A small-molecule ligand and the protein it binds are described below.
Small molecule (SMILES): Nc1ccn([C@@H]2O[C@H](CO[P](=O)(O)O[C@H]3[C@@H](O)[C@H](n4ccc(=O)[nH]c4=O)O[C@@H]3CO[P](=O)(O)O[C@H]3[C@@H](O)[C@H](n4ccc(=O)[nH]c4=O)O[C@@H]3CO[P](=O)(O)O[C@H]3[C@@H](O)[C@H](n4cnc5c(N)ncnc54)O[C@@H]3CO[P](=O)(O)O[C@H]3[C@@H](O)[C@H](n4cnc5c(N)ncnc54)O[C@@H]3CO)[C@@H](O[P](=O)(O)OC[C@H]3O[C@@H](n4ccc(=O)[nH]c4=O)[C@H](O)[C@@H]3O[P](=O)(O)OC[C@H]3O[C@@H](n4cnc5c(=O)nc(N)[nH]c54)[C@H](O)[C@@H]3O[P](=O)(O)OC[C@H]3O[C@@H](n4cnc5c(N)ncnc54)[C@H](O)[C@@H]3O)[C@H]2O)c(=O)n1

Sequence of chain 1.FC:
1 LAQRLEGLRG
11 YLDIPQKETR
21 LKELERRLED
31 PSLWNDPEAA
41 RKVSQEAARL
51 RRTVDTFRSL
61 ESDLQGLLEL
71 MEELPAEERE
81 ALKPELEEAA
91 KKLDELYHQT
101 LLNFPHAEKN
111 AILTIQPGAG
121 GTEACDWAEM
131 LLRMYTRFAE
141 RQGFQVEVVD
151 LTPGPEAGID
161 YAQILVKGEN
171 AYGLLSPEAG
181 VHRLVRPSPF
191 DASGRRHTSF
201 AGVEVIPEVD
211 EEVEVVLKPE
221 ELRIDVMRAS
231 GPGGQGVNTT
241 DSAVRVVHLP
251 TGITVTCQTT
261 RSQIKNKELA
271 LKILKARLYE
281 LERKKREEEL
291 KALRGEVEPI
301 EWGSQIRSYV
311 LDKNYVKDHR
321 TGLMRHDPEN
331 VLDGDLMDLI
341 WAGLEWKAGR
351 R

Binding-site contacts:
Ligand atom C4 contacts residue THR122 of chain 1.FC at 3.5 Å.
Ligand atom O2' contacts residue ARG195 of chain 1.FC at 3.3 Å (salt-bridge).
Ligand atom N1 contacts residue GLU123 of chain 1.FC at 2.4 Å (salt-bridge).
Ligand atom N6 contacts residue THR198 of chain 1.FC at 2.5 Å (h-bond).
Ligand atom N3 contacts residue ARG196 of chain 1.FC at 3.7 Å.
Ligand atom O6 contacts residue SER188 of chain 1.FC at 2.8 Å (h-bond).
Ligand atom O3' contacts residue ARG195 of chain 1.FC at 2.5 Å (salt-bridge).
Ligand atom OP1 contacts residue MG1 of chain 1.TY at 2.3 Å.
Ligand atom N3 contacts residue GLY120 of chain 1.FC at 3.4 Å (h-bond).
Ligand atom O4 contacts residue GLU123 of chain 1.FC at 2.8 Å (salt-bridge).
Ligand atom N2 contacts residue GLY120 of chain 1.FC at 3.6 Å.
Ligand atom OP1 contacts residue MG1 of chain 1.REA at 3.0 Å.
Ligand atom C6 contacts residue THR198 of chain 1.FC at 3.5 Å.
Ligand atom N6 contacts residue HIS197 of chain 1.FC at 3.7 Å.
Ligand atom C3' contacts residue ARG195 of chain 1.FC at 2.7 Å.
Ligand atom C8 contacts residue ARG196 of chain 1.FC at 3.3 Å.
Ligand atom O2 contacts residue GLY121 of chain 1.FC at 3.3 Å (h-bond).
Ligand atom P contacts residue MG1 of chain 1.TY at 3.5 Å.
Ligand atom C6 contacts residue SER188 of chain 1.FC at 3.6 Å.
Ligand atom C2 contacts residue THR198 of chain 1.FC at 3.6 Å.
Ligand atom O6 contacts residue ASP191 of chain 1.FC at 3.6 Å.
Ligand atom OP2 contacts residue ARG195 of chain 1.FC at 3.3 Å (salt-bridge).
Ligand atom C2 contacts residue GLU123 of chain 1.FC at 2.9 Å.
Ligand atom O2 contacts residue GLY120 of chain 1.FC at 3.6 Å.
Ligand atom C4 contacts residue ARG196 of chain 1.FC at 3.1 Å.
Ligand atom N2 contacts residue GLU123 of chain 1.FC at 2.7 Å (salt-bridge).
Ligand atom N7 contacts residue ARG196 of chain 1.FC at 3.4 Å (salt-bridge).
Ligand atom O4 contacts residue THR122 of chain 1.FC at 3.3 Å.
Ligand atom O2' contacts residue ARG196 of chain 1.FC at 3.5 Å (salt-bridge).
Ligand atom N3 contacts residue THR122 of chain 1.FC at 3.2 Å (h-bond).
Ligand atom C8 contacts residue HIS197 of chain 1.FC at 3.4 Å.
Ligand atom N9 contacts residue ARG196 of chain 1.FC at 3.2 Å (salt-bridge).
Ligand atom C6 contacts residue GLU123 of chain 1.FC at 3.5 Å.
Ligand atom N2 contacts residue SER199 of chain 1.FC at 3.5 Å (h-bond).
Ligand atom C5 contacts residue ARG196 of chain 1.FC at 3.2 Å.
Ligand atom N7 contacts residue THR198 of chain 1.FC at 3.4 Å (h-bond).
Ligand atom C2' contacts residue ARG195 of chain 1.FC at 3.6 Å.
Ligand atom C2 contacts residue HIS197 of chain 1.FC at 3.7 Å.
Ligand atom N2 contacts residue THR198 of chain 1.FC at 2.5 Å (h-bond).
Ligand atom N7 contacts residue HIS197 of chain 1.FC at 3.3 Å.